Binding-site contacts:
Ligand atom N2 contacts residue ASN444 of chain 1.D at 3.0 Å (h-bond).
Ligand atom O5 contacts residue ASN444 of chain 1.D at 2.3 Å (h-bond).
Ligand atom C7 contacts residue ASN444 of chain 1.D at 4.0 Å.
Ligand atom C4 contacts residue ASN444 of chain 1.D at 4.2 Å.
Ligand atom O7 contacts residue ASN444 of chain 1.D at 4.2 Å.
Ligand atom C1 contacts residue ASN444 of chain 1.D at 1.4 Å.
Ligand atom C2 contacts residue ASN444 of chain 1.D at 2.5 Å.
Ligand atom C5 contacts residue ASN444 of chain 1.D at 3.7 Å.
Ligand atom C3 contacts residue ASN444 of chain 1.D at 3.8 Å.

A protein and the small-molecule ligand that binds it are described below.
Small molecule (SMILES): CC(=O)N[C@@H]1[C@@H](O)[C@H](O)[C@@H](CO)O[C@H]1O

Sequence of chain 1.D:
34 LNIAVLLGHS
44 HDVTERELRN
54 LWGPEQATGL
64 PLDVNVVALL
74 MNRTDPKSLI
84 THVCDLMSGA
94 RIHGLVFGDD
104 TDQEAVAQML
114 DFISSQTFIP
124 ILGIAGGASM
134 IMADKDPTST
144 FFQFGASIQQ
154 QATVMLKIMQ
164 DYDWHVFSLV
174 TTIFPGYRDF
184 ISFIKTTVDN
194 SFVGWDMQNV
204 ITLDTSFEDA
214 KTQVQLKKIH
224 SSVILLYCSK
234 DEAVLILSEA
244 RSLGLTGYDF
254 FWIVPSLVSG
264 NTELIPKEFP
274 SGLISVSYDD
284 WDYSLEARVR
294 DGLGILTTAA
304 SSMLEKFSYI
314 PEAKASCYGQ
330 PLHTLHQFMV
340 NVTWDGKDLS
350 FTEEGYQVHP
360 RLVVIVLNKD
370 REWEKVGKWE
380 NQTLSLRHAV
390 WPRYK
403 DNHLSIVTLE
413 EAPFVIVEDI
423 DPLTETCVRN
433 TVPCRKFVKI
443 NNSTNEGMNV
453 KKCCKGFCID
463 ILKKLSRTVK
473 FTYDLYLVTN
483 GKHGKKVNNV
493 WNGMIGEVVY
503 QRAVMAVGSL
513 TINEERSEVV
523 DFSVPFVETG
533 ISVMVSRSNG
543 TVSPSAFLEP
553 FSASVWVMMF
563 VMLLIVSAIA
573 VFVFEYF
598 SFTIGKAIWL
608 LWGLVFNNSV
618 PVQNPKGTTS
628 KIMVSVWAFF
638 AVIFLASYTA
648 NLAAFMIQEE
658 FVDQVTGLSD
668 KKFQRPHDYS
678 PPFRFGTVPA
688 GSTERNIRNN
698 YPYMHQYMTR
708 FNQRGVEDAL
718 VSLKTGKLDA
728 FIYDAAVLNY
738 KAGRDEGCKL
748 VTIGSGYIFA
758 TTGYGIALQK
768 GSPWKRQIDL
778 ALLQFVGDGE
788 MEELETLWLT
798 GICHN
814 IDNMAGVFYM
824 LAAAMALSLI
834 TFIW